Sequence of chain 34.C:
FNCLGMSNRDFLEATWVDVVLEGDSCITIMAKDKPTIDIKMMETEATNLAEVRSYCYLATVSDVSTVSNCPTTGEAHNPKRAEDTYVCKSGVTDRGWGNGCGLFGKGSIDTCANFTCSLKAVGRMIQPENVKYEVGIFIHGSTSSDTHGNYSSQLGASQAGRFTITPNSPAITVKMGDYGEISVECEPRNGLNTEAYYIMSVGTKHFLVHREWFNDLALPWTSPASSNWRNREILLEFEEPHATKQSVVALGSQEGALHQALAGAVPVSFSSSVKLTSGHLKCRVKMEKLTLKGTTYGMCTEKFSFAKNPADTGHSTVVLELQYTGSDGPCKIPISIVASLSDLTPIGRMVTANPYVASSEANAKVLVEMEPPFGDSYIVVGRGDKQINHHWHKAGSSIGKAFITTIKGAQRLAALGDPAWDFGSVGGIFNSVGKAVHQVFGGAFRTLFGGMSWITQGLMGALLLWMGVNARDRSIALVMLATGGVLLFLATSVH

The protein below binds the small molecule below.
Small molecule (SMILES): CC(=O)N[C@@H]1[C@@H](O)[C@H](O)[C@@H](CO)O[C@H]1O

Binding-site contacts:
Ligand atom O7 contacts residue ASN154 of chain 34.C at 3.8 Å.
Ligand atom C3 contacts residue ASN154 of chain 34.C at 3.9 Å.
Ligand atom C1 contacts residue ASN154 of chain 34.C at 1.4 Å.
Ligand atom C7 contacts residue ASN154 of chain 34.C at 3.4 Å.
Ligand atom C1 contacts residue SER156 of chain 34.C at 4.1 Å.
Ligand atom N2 contacts residue ASN154 of chain 34.C at 3.1 Å (h-bond).
Ligand atom O5 contacts residue SER156 of chain 34.C at 4.3 Å.
Ligand atom C8 contacts residue ASN154 of chain 34.C at 3.8 Å.
Ligand atom C5 contacts residue ASN154 of chain 34.C at 3.6 Å.
Ligand atom O5 contacts residue ASN154 of chain 34.C at 2.3 Å (h-bond).
Ligand atom C1 contacts residue SER157 of chain 34.C at 4.2 Å.
Ligand atom C4 contacts residue ASN154 of chain 34.C at 4.2 Å.
Ligand atom C5 contacts residue SER157 of chain 34.C at 4.3 Å.
Ligand atom C5 contacts residue SER156 of chain 34.C at 4.4 Å.
Ligand atom O6 contacts residue SER157 of chain 34.C at 4.4 Å.
Ligand atom O5 contacts residue SER157 of chain 34.C at 3.5 Å (h-bond).
Ligand atom C6 contacts residue SER157 of chain 34.C at 4.1 Å.
Ligand atom C2 contacts residue ASN154 of chain 34.C at 2.5 Å.